Sequence of chain 1.A:
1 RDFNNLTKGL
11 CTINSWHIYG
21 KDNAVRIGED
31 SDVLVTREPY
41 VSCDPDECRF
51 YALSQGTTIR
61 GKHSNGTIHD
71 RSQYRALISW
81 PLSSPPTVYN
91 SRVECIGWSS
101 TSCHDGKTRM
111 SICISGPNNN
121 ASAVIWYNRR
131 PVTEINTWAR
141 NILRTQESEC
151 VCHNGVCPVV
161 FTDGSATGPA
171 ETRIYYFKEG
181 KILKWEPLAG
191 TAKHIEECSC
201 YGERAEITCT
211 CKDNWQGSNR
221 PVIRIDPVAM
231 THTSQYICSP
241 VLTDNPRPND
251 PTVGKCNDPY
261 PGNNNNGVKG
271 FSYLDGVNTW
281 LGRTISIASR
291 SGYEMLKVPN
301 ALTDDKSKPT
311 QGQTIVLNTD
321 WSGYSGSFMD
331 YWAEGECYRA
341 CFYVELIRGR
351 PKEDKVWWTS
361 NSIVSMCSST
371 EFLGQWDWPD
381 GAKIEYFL

Binding-site contacts:
Ligand atom C8 contacts residue PHE3 of chain 1.A at 3.4 Å (hydrophobic).
Ligand atom O5 contacts residue ASN154 of chain 1.A at 3.7 Å.
Ligand atom C1 contacts residue PHE3 of chain 1.A at 3.7 Å (hydrophobic).
Ligand atom O6 contacts residue ASP2 of chain 1.A at 2.7 Å (salt-bridge).
Ligand atom C7 contacts residue ASN5 of chain 1.A at 3.7 Å.
Ligand atom O5 contacts residue ASN5 of chain 1.A at 2.3 Å (h-bond).
Ligand atom C4 contacts residue ASN5 of chain 1.A at 4.2 Å.
Ligand atom C3 contacts residue ASN5 of chain 1.A at 3.8 Å.
Ligand atom O6 contacts residue ASN154 of chain 1.A at 3.4 Å (h-bond).
Ligand atom C7 contacts residue ASP2 of chain 1.A at 3.9 Å.
Ligand atom C4 contacts residue ASN154 of chain 1.A at 4.5 Å.
Ligand atom N2 contacts residue ASN5 of chain 1.A at 2.9 Å (h-bond).
Ligand atom C3 contacts residue PHE3 of chain 1.A at 4.3 Å (hydrophobic).
Ligand atom O7 contacts residue ASN5 of chain 1.A at 4.2 Å.
Ligand atom C6 contacts residue ASN154 of chain 1.A at 4.4 Å.
Ligand atom C1 contacts residue ASN154 of chain 1.A at 3.9 Å.
Ligand atom N2 contacts residue PHE3 of chain 1.A at 2.8 Å (h-bond).
Ligand atom C5 contacts residue ASN5 of chain 1.A at 3.7 Å.
Ligand atom O3 contacts residue ASP2 of chain 1.A at 2.8 Å (salt-bridge).
Ligand atom C8 contacts residue ASN154 of chain 1.A at 4.1 Å.
Ligand atom C2 contacts residue ASN5 of chain 1.A at 2.5 Å.
Ligand atom C8 contacts residue ASP2 of chain 1.A at 3.7 Å.
Ligand atom C5 contacts residue ASN154 of chain 1.A at 3.5 Å.
Ligand atom O5 contacts residue ASP2 of chain 1.A at 3.8 Å.
Ligand atom C6 contacts residue ASP2 of chain 1.A at 3.5 Å.
Ligand atom N2 contacts residue ASP2 of chain 1.A at 3.8 Å.
Ligand atom C5 contacts residue ASP2 of chain 1.A at 4.4 Å.
Ligand atom C3 contacts residue ASP2 of chain 1.A at 3.9 Å.
Ligand atom C2 contacts residue PHE3 of chain 1.A at 3.8 Å (hydrophobic).
Ligand atom C1 contacts residue ASN5 of chain 1.A at 1.5 Å.
Ligand atom C7 contacts residue PHE3 of chain 1.A at 3.5 Å (hydrophobic).

This protein binds this small molecule.
Small molecule (SMILES): CC(=O)N[C@H]1[C@H](O[C@H]2[C@H](O)[C@@H](NC(C)=O)CO[C@@H]2CO)O[C@H](CO)[C@@H](O)[C@@H]1O